Binding-site contacts:
Ligand atom O2A contacts residue VAL487 of chain 1.B at 3.6 Å.
Ligand atom O1B contacts residue MET572 of chain 1.B at 3.0 Å (h-bond).
Ligand atom O1A contacts residue ASP540 of chain 1.B at 3.0 Å (salt-bridge).
Ligand atom O1A contacts residue GLY539 of chain 1.B at 3.5 Å.
Ligand atom O1B contacts residue GLN489 of chain 1.B at 3.0 Å (h-bond).
Ligand atom O3B contacts residue GLY571 of chain 1.B at 2.9 Å (h-bond).
Ligand atom C5 contacts residue VAL487 of chain 1.B at 3.1 Å (hydrophobic).
Ligand atom PB contacts residue GLN489 of chain 1.B at 3.7 Å.
Ligand atom O3A contacts residue GLY539 of chain 1.B at 3.7 Å.
Ligand atom O7 contacts residue GLN570 of chain 1.B at 3.6 Å.
Ligand atom O2A contacts residue ALA541 of chain 1.B at 3.7 Å.
Ligand atom O2A contacts residue SER542 of chain 1.B at 2.8 Å (h-bond).
Ligand atom O3B contacts residue GLU569 of chain 1.B at 3.3 Å (salt-bridge).
Ligand atom O1A contacts residue GLU569 of chain 1.B at 3.1 Å (salt-bridge).
Ligand atom PB contacts residue GLY571 of chain 1.B at 3.5 Å.
Ligand atom O1B contacts residue GLY488 of chain 1.B at 3.6 Å.
Ligand atom O1A contacts residue MG1 of chain 1.J at 2.2 Å.
Ligand atom C5 contacts residue YF31 of chain 1.F at 3.4 Å.
Ligand atom O3B contacts residue MG1 of chain 1.J at 2.3 Å.
Ligand atom C5 contacts residue GLY488 of chain 1.B at 3.2 Å.
Ligand atom C7 contacts residue GLN570 of chain 1.B at 3.5 Å.
Ligand atom O1A contacts residue ALA541 of chain 1.B at 2.7 Å (h-bond).
Ligand atom O3B contacts residue ASN567 of chain 1.B at 2.9 Å (h-bond).
Ligand atom O2B contacts residue GLN489 of chain 1.B at 3.4 Å (h-bond).
Ligand atom C7 contacts residue YF31 of chain 1.F at 3.7 Å.
Ligand atom O2A contacts residue GLY539 of chain 1.B at 3.4 Å.
Ligand atom O3A contacts residue MG1 of chain 1.J at 2.9 Å.
Ligand atom C6 contacts residue YF31 of chain 1.F at 3.5 Å.
Ligand atom O2A contacts residue HIS490 of chain 1.B at 3.5 Å.
Ligand atom O7 contacts residue GLU569 of chain 1.B at 3.7 Å.
Ligand atom PA contacts residue MG1 of chain 1.J at 3.1 Å.
Ligand atom C6 contacts residue VAL487 of chain 1.B at 3.6 Å (hydrophobic).
Ligand atom PB contacts residue MG1 of chain 1.J at 3.3 Å.
Ligand atom O7 contacts residue ALA541 of chain 1.B at 3.2 Å.
Ligand atom O2B contacts residue HIS490 of chain 1.B at 2.9 Å (h-bond).
Ligand atom O1B contacts residue GLY571 of chain 1.B at 3.1 Å.
Ligand atom C7 contacts residue MET515 of chain 1.B at 3.6 Å (hydrophobic).
Ligand atom C5 contacts residue MET572 of chain 1.B at 3.4 Å (hydrophobic).
Ligand atom O3A contacts residue HIS490 of chain 1.B at 3.2 Å (h-bond).
Ligand atom PA contacts residue ALA541 of chain 1.B at 3.6 Å.

This small molecule binds to this protein.
Small molecule (SMILES): CCCO[P](=O)(O)OP(=O)(O)O

Sequence of chain 1.B:
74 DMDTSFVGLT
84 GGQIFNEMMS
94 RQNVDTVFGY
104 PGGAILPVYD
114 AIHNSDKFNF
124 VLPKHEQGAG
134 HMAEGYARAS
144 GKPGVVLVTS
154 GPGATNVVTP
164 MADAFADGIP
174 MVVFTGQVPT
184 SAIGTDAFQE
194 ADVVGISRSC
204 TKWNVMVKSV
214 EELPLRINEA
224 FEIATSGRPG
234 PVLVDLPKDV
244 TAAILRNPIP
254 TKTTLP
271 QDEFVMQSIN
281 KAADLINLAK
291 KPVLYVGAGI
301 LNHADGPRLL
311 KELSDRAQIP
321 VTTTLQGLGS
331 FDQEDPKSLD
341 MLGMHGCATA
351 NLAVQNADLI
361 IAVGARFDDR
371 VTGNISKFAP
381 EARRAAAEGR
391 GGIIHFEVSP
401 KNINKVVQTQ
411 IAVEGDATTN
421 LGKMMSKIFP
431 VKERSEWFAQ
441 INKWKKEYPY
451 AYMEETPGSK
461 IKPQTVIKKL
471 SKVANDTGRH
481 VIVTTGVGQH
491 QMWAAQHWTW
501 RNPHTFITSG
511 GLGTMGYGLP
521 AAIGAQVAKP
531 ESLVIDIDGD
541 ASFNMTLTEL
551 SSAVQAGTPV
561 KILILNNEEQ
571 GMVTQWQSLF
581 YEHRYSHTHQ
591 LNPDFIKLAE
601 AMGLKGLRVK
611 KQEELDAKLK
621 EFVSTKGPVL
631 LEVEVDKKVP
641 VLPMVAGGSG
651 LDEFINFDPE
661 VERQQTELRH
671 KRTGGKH